Binding-site contacts:
Ligand atom O3S contacts residue ARG113 of chain 1.A at 3.6 Å.
Ligand atom C2 contacts residue TYR219 of chain 1.A at 3.2 Å (hydrophobic).
Ligand atom O1 contacts residue ASN239 of chain 1.A at 3.8 Å.
Ligand atom C1 contacts residue HIS122 of chain 1.A at 3.8 Å.
Ligand atom C2 contacts residue HIS122 of chain 1.A at 3.5 Å.
Ligand atom O2S contacts residue ARG113 of chain 1.A at 3.4 Å (salt-bridge).
Ligand atom O6B contacts residue TYR219 of chain 1.A at 3.3 Å (h-bond).
Ligand atom C6 contacts residue GLY238 of chain 1.A at 3.0 Å.
Ligand atom O6A contacts residue HIS122 of chain 1.A at 3.6 Å.
Ligand atom C3 contacts residue PHE56 of chain 1.A at 3.7 Å (hydrophobic).
Ligand atom C1 contacts residue TYR219 of chain 1.A at 3.6 Å (hydrophobic).
Ligand atom C2 contacts residue ASN239 of chain 1.A at 3.7 Å.
Ligand atom O3S contacts residue SER121 of chain 1.A at 2.9 Å (h-bond).
Ligand atom O2 contacts residue TYR219 of chain 1.A at 3.5 Å (h-bond).
Ligand atom O3 contacts residue PHE56 of chain 1.A at 3.6 Å.
Ligand atom C6 contacts residue ASN239 of chain 1.A at 3.4 Å.
Ligand atom O1S contacts residue PHE112 of chain 1.A at 3.0 Å.
Ligand atom O2 contacts residue GLY57 of chain 1.A at 3.9 Å.
Ligand atom O5 contacts residue HIS143 of chain 1.A at 3.7 Å.
Ligand atom O2S contacts residue ARG153 of chain 1.A at 3.7 Å.
Ligand atom O2S contacts residue TYR219 of chain 1.A at 3.8 Å.
Ligand atom C6 contacts residue HIS122 of chain 1.A at 3.6 Å.
Ligand atom O3S contacts residue HIS122 of chain 1.A at 3.3 Å.
Ligand atom O6B contacts residue TYR279 of chain 1.A at 3.6 Å.
Ligand atom C5 contacts residue HIS122 of chain 1.A at 3.0 Å.
Ligand atom O1S contacts residue PHE56 of chain 1.A at 3.5 Å.
Ligand atom O3 contacts residue HIS143 of chain 1.A at 3.8 Å.
Ligand atom C5 contacts residue ASN239 of chain 1.A at 3.7 Å.
Ligand atom O4 contacts residue HIS122 of chain 1.A at 2.9 Å (h-bond).
Ligand atom C4 contacts residue HIS122 of chain 1.A at 3.6 Å.
Ligand atom O6A contacts residue TYR219 of chain 1.A at 3.1 Å (h-bond).
Ligand atom O4 contacts residue ASN239 of chain 1.A at 3.7 Å.
Ligand atom C3 contacts residue HIS122 of chain 1.A at 3.7 Å.
Ligand atom C6 contacts residue TYR219 of chain 1.A at 3.2 Å (hydrophobic).
Ligand atom O6A contacts residue THR363 of chain 1.A at 3.9 Å.
Ligand atom O1S contacts residue SER121 of chain 1.A at 3.8 Å.
Ligand atom O2S contacts residue HIS122 of chain 1.A at 3.4 Å.
Ligand atom O1S contacts residue HIS143 of chain 1.A at 3.9 Å.
Ligand atom O6A contacts residue HIS143 of chain 1.A at 3.5 Å (h-bond).
Ligand atom O1S contacts residue HIS63 of chain 1.A at 3.3 Å (h-bond).

The small molecule below binds the protein below.
Small molecule (SMILES): C[C@@H]1O[C@@H](O)[C@H](O)[C@H](OS(=O)(=O)O)[C@H]1O[C@@H]1O[C@H](C(=O)O)[C@@H](O[C@@H]2O[C@@H](C)[C@H](O[C@@H]3OC(C(=O)O)=C[C@H](O)[C@H]3O)[C@@H](OS(=O)(=O)O)[C@H]2O)[C@H](O)[C@H]1O

Sequence of chain 1.A:
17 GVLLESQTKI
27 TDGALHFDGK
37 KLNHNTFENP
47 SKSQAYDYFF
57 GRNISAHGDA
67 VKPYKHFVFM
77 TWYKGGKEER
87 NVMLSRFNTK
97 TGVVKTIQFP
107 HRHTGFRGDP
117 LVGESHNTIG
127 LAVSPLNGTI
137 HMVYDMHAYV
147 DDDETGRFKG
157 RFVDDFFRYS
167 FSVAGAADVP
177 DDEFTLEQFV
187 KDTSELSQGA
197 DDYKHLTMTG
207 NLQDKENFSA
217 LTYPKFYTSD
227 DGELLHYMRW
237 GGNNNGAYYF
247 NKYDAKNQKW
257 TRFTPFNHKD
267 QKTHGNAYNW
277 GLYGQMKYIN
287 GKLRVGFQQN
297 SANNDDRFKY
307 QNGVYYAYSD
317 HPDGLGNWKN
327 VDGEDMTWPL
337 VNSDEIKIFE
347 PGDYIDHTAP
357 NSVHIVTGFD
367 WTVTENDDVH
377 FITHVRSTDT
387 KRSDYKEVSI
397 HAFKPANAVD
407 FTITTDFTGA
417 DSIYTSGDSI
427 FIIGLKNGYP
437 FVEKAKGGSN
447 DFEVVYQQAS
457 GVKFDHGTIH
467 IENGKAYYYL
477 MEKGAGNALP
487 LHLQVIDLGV